Sequence of chain 2.A:
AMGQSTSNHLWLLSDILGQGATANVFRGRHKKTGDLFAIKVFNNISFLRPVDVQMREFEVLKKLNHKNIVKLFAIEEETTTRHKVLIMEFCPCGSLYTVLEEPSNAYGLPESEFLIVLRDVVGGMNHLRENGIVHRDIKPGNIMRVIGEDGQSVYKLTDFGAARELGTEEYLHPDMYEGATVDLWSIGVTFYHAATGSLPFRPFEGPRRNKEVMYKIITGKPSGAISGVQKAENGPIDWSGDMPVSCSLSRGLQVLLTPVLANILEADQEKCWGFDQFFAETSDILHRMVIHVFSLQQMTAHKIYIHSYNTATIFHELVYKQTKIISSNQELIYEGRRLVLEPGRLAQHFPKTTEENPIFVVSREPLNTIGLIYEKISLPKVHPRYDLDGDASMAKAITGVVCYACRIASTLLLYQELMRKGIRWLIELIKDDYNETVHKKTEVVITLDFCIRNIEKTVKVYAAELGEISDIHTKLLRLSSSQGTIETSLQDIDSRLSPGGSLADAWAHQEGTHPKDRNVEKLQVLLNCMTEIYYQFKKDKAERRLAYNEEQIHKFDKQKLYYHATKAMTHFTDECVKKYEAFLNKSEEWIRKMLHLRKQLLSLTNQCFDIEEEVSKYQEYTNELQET

The protein below binds the small molecule below.
Small molecule (SMILES): O=C(NCCCNc1nc(Nc2cccc(NC(=O)N3CCCC3)c2)ncc1I)c1cccs1

Binding-site contacts:
Ligand atom C26 contacts residue VAL25 of chain 2.A at 3.7 Å (hydrophobic).
Ligand atom C30 contacts residue ALA38 of chain 2.A at 3.5 Å (hydrophobic).
Ligand atom C25 contacts residue GLY94 of chain 2.A at 3.5 Å.
Ligand atom O04 contacts residue THR158 of chain 2.A at 3.4 Å (h-bond).
Ligand atom C33 contacts residue ALA23 of chain 2.A at 3.0 Å (hydrophobic).
Ligand atom C33 contacts residue GLY20 of chain 2.A at 3.2 Å.
Ligand atom C27 contacts residue LEU17 of chain 2.A at 3.6 Å (hydrophobic).
Ligand atom C18 contacts residue CYS91 of chain 2.A at 3.4 Å (hydrophobic).
Ligand atom C31 contacts residue LYS40 of chain 2.A at 3.3 Å.
Ligand atom C34 contacts residue GLY20 of chain 2.A at 3.7 Å.
Ligand atom N11 contacts residue GLU89 of chain 2.A at 3.7 Å.
Ligand atom I01 contacts residue THR158 of chain 2.A at 3.3 Å.
Ligand atom N08 contacts residue LEU17 of chain 2.A at 3.7 Å.
Ligand atom I01 contacts residue MET88 of chain 2.A at 3.8 Å.
Ligand atom N10 contacts residue MET144 of chain 2.A at 3.3 Å.
Ligand atom O04 contacts residue LYS40 of chain 2.A at 3.0 Å (salt-bridge).
Ligand atom N08 contacts residue CYS91 of chain 2.A at 2.7 Å (h-bond).
Ligand atom C32 contacts residue VAL25 of chain 2.A at 3.4 Å (hydrophobic).
Ligand atom C27 contacts residue MET144 of chain 2.A at 3.5 Å (hydrophobic).
Ligand atom N08 contacts residue PHE90 of chain 2.A at 3.8 Å.
Ligand atom C24 contacts residue GLY94 of chain 2.A at 3.6 Å.
Ligand atom C34 contacts residue LYS40 of chain 2.A at 3.7 Å.
Ligand atom C22 contacts residue CYS91 of chain 2.A at 3.2 Å (hydrophobic).
Ligand atom C29 contacts residue LYS40 of chain 2.A at 3.7 Å.
Ligand atom N07 contacts residue VAL25 of chain 2.A at 3.7 Å.
Ligand atom C25 contacts residue MET144 of chain 2.A at 3.5 Å (hydrophobic).
Ligand atom C18 contacts residue GLY94 of chain 2.A at 3.8 Å.
Ligand atom C20 contacts residue GLY94 of chain 2.A at 3.7 Å.
Ligand atom C15 contacts residue ILE16 of chain 2.A at 3.5 Å (hydrophobic).
Ligand atom N11 contacts residue CYS91 of chain 2.A at 3.2 Å (h-bond).
Ligand atom C34 contacts residue ALA23 of chain 2.A at 3.5 Å (hydrophobic).
Ligand atom C12 contacts residue ILE16 of chain 2.A at 3.4 Å (hydrophobic).
Ligand atom C30 contacts residue GLU89 of chain 2.A at 3.6 Å.
Ligand atom S02 contacts residue LYS40 of chain 2.A at 2.9 Å (salt-bridge).
Ligand atom O04 contacts residue VAL25 of chain 2.A at 3.7 Å.
Ligand atom C27 contacts residue CYS91 of chain 2.A at 3.8 Å (hydrophobic).
Ligand atom S02 contacts residue ASP159 of chain 2.A at 3.4 Å (salt-bridge).
Ligand atom C22 contacts residue GLY94 of chain 2.A at 3.7 Å.
Ligand atom C18 contacts residue LEU17 of chain 2.A at 3.7 Å (hydrophobic).
Ligand atom C17 contacts residue GLY94 of chain 2.A at 3.8 Å.